This protein binds this small molecule.
Small molecule (SMILES): O=S(=O)(Nc1ccc(Cc2ccncc2)cc1)c1ccccc1

Binding-site contacts:
Ligand atom C5 contacts residue PHE380 of chain 1.A at 3.5 Å (hydrophobic).
Ligand atom C17 contacts residue PG41 of chain 1.D at 1.5 Å.
Ligand atom C6 contacts residue PG41 of chain 1.D at 0.7 Å.
Ligand atom N1 contacts residue MET74 of chain 1.A at 2.8 Å (h-bond).
Ligand atom C12 contacts residue PG41 of chain 1.D at 1.6 Å.
Ligand atom C3 contacts residue PG41 of chain 1.D at 0.6 Å.
Ligand atom N1 contacts residue PG41 of chain 1.D at 1.9 Å.
Ligand atom C17 contacts residue LEU163 of chain 1.A at 3.6 Å (hydrophobic).
Ligand atom C13 contacts residue PG41 of chain 1.D at 0.9 Å.
Ligand atom N2 contacts residue HEM1 of chain 1.B at 2.2 Å.
Ligand atom S1 contacts residue PG41 of chain 1.D at 1.6 Å (h-bond).
Ligand atom C16 contacts residue PG41 of chain 1.D at 1.2 Å.
Ligand atom O2 contacts residue LEU72 of chain 1.A at 3.1 Å.
Ligand atom C8 contacts residue PG41 of chain 1.D at 0.4 Å.
Ligand atom C2 contacts residue PG41 of chain 1.D at 0.9 Å.
Ligand atom C9 contacts residue PG41 of chain 1.D at 1.5 Å.
Ligand atom C14 contacts residue PG41 of chain 1.D at 0.8 Å.
Ligand atom O1 contacts residue MET74 of chain 1.A at 2.7 Å.
Ligand atom C9 contacts residue HEM1 of chain 1.B at 2.9 Å.
Ligand atom O2 contacts residue MET74 of chain 1.A at 2.7 Å (h-bond).
Ligand atom C10 contacts residue PG41 of chain 1.D at 1.4 Å.
Ligand atom O2 contacts residue PG41 of chain 1.D at 2.8 Å (h-bond).
Ligand atom C7 contacts residue PG41 of chain 1.D at 0.2 Å.
Ligand atom N2 contacts residue PG41 of chain 1.D at 0.2 Å (h-bond).
Ligand atom C5 contacts residue PG41 of chain 1.D at 0.5 Å.
Ligand atom C14 contacts residue LEU72 of chain 1.A at 3.3 Å (hydrophobic).
Ligand atom C2 contacts residue LEU226 of chain 1.A at 3.6 Å (hydrophobic).
Ligand atom C1 contacts residue PG41 of chain 1.D at 0.7 Å.
Ligand atom C4 contacts residue PG41 of chain 1.D at 0.7 Å.
Ligand atom C11 contacts residue PG41 of chain 1.D at 1.0 Å.
Ligand atom C18 contacts residue ILE229 of chain 1.A at 3.2 Å (hydrophobic).
Ligand atom C3 contacts residue ILE229 of chain 1.A at 3.5 Å (hydrophobic).
Ligand atom C15 contacts residue PG41 of chain 1.D at 0.9 Å.
Ligand atom C16 contacts residue LEU159 of chain 1.A at 3.6 Å (hydrophobic).
Ligand atom C18 contacts residue PG41 of chain 1.D at 0.7 Å.
Ligand atom O1 contacts residue PG41 of chain 1.D at 2.1 Å.
Ligand atom C8 contacts residue HEM1 of chain 1.B at 3.1 Å.
Ligand atom C17 contacts residue ILE229 of chain 1.A at 3.4 Å (hydrophobic).
Ligand atom S1 contacts residue MET74 of chain 1.A at 2.9 Å (h-bond).
Ligand atom C17 contacts residue LEU159 of chain 1.A at 3.5 Å (hydrophobic).

Sequence of chain 1.A:
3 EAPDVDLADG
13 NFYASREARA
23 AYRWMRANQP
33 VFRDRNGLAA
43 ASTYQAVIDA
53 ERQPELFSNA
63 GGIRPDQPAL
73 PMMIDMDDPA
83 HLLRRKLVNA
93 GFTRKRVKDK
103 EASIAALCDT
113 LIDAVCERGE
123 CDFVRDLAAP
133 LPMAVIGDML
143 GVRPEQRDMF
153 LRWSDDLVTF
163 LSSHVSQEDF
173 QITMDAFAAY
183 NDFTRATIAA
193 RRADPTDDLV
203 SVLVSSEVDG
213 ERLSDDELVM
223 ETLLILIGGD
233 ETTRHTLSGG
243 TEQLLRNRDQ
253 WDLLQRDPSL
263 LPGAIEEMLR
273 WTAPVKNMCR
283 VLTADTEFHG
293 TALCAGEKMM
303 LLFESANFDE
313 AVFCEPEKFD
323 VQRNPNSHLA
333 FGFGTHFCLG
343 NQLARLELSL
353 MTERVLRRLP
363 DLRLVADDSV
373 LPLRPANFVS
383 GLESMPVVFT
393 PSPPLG